Sequence of chain 1.M:
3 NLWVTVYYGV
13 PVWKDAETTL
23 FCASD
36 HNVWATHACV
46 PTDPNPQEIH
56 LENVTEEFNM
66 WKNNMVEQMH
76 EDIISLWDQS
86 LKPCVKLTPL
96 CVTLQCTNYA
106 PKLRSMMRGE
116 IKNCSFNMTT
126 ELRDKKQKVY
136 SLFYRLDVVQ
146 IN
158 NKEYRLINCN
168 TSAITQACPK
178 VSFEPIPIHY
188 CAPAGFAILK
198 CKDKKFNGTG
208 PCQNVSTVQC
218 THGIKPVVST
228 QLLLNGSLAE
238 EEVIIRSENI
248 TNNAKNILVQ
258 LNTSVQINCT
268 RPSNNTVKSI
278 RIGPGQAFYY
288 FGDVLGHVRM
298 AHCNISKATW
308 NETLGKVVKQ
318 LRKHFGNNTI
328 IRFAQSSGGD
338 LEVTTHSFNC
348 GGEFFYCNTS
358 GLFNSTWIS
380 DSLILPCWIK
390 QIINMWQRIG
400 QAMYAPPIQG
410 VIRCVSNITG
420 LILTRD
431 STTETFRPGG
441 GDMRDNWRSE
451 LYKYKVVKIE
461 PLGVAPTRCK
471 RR

Binding-site contacts:
Ligand atom C4 contacts residue ASN324 of chain 1.M at 4.2 Å.
Ligand atom C8 contacts residue ASN324 of chain 1.M at 3.7 Å.
Ligand atom C1 contacts residue ASN324 of chain 1.M at 1.4 Å.
Ligand atom C7 contacts residue ASN324 of chain 1.M at 3.2 Å.
Ligand atom O7 contacts residue ASN324 of chain 1.M at 3.2 Å (h-bond).
Ligand atom O5 contacts residue ASN324 of chain 1.M at 2.4 Å (h-bond).
Ligand atom C3 contacts residue ASN324 of chain 1.M at 3.8 Å.
Ligand atom N2 contacts residue ASN324 of chain 1.M at 2.9 Å (h-bond).
Ligand atom C5 contacts residue ASN324 of chain 1.M at 3.7 Å.
Ligand atom C2 contacts residue ASN324 of chain 1.M at 2.4 Å.

A protein and the small-molecule ligand that binds it are described below.
Small molecule (SMILES): CC(=O)N[C@@H]1[C@@H](O)[C@H](O)[C@@H](CO)O[C@H]1O